Sequence of chain 1.F:
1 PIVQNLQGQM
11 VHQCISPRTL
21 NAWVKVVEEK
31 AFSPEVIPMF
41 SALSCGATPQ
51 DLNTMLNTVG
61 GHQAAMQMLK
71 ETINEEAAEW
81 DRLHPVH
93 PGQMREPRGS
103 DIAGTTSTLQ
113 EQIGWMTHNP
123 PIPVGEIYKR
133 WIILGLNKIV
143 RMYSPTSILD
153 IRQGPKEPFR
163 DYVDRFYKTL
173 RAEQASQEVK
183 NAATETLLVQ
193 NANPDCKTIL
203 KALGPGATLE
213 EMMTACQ

This small molecule binds to this protein.
Small molecule (SMILES): CC(C)[C@H](NC(=O)CNC(=O)[C@H](CO)NC(=O)[C@@H]1CCCN1C(=O)[C@@H](N)CO)C(=O)N[C@@H](Cc1ccccc1)C(=O)N[C@H](C(=O)N[C@@H](Cc1ccccc1)C(=O)NCC=O)[C@@H](C)O

Binding-site contacts:
Ligand atom CB contacts residue ASN53 of chain 1.G at 3.1 Å.
Ligand atom CA contacts residue GLY106 of chain 1.G at 3.5 Å.
Ligand atom O contacts residue ASN53 of chain 1.G at 3.7 Å.
Ligand atom O contacts residue LYS70 of chain 1.G at 3.5 Å.
Ligand atom O contacts residue ASN57 of chain 1.G at 2.9 Å (h-bond).
Ligand atom CE1 contacts residue MET66 of chain 1.G at 3.7 Å (hydrophobic).
Ligand atom CG2 contacts residue LYS70 of chain 1.G at 3.5 Å.
Ligand atom CG contacts residue ASN57 of chain 1.G at 3.6 Å.
Ligand atom N contacts residue ASN53 of chain 1.G at 3.5 Å (h-bond).
Ligand atom C contacts residue GLN176 of chain 1.F at 3.7 Å.
Ligand atom OG contacts residue ALA177 of chain 1.F at 2.7 Å (h-bond).
Ligand atom N contacts residue ASN57 of chain 1.G at 2.9 Å (h-bond).
Ligand atom N contacts residue GLN176 of chain 1.F at 3.3 Å (h-bond).
Ligand atom CD2 contacts residue ASN57 of chain 1.G at 2.9 Å.
Ligand atom C contacts residue GLY106 of chain 1.G at 3.6 Å.
Ligand atom O contacts residue THR107 of chain 1.G at 3.4 Å.
Ligand atom CB contacts residue GLN176 of chain 1.F at 3.4 Å.
Ligand atom CA contacts residue ARG143 of chain 1.F at 3.6 Å.
Ligand atom CA contacts residue ASN57 of chain 1.G at 3.6 Å.
Ligand atom CG1 contacts residue ARG173 of chain 1.F at 3.6 Å.
Ligand atom CA contacts residue THR107 of chain 1.G at 3.2 Å.
Ligand atom N contacts residue THR107 of chain 1.G at 3.5 Å.
Ligand atom CB contacts residue ALA177 of chain 1.F at 3.1 Å (hydrophobic).
Ligand atom CZ contacts residue MET66 of chain 1.G at 3.2 Å (hydrophobic).
Ligand atom CB contacts residue ARG143 of chain 1.F at 3.7 Å.
Ligand atom CB contacts residue ASN57 of chain 1.G at 3.4 Å.
Ligand atom N contacts residue ARG143 of chain 1.F at 3.3 Å (salt-bridge).
Ligand atom N contacts residue ASN57 of chain 1.G at 3.4 Å (h-bond).
Ligand atom C contacts residue ASN53 of chain 1.G at 3.6 Å.
Ligand atom CG1 contacts residue GLN176 of chain 1.F at 3.3 Å.
Ligand atom C contacts residue THR107 of chain 1.G at 3.5 Å.
Ligand atom CD contacts residue ARG143 of chain 1.F at 3.4 Å.
Ligand atom CG2 contacts residue PRO34 of chain 1.F at 3.4 Å (hydrophobic).
Ligand atom OG contacts residue GLN176 of chain 1.F at 3.7 Å.
Ligand atom CA contacts residue ASN53 of chain 1.G at 3.1 Å.
Ligand atom O contacts residue ARG173 of chain 1.F at 3.3 Å (salt-bridge).
Ligand atom CA contacts residue GLN176 of chain 1.F at 3.4 Å.
Ligand atom CE1 contacts residue ILE37 of chain 1.F at 3.7 Å (hydrophobic).
Ligand atom N contacts residue GLN176 of chain 1.F at 3.7 Å.
Ligand atom CD2 contacts residue LEU56 of chain 1.G at 3.6 Å (hydrophobic).

Sequence of chain 1.G:
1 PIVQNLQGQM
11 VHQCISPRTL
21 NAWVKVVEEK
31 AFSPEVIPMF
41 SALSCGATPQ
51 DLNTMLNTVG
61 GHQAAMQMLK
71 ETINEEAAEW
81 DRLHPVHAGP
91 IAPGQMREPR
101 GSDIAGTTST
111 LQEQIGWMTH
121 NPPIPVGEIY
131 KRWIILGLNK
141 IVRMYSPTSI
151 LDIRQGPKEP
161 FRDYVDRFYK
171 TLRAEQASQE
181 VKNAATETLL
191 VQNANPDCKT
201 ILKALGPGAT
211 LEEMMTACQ